Binding-site contacts:
Ligand atom CBE contacts residue ARG149 of chain 1.A at 3.4 Å.
Ligand atom OAI contacts residue SER162 of chain 1.A at 3.3 Å.
Ligand atom CAL contacts residue ASP163 of chain 1.A at 3.4 Å.
Ligand atom NAH contacts residue MET73 of chain 1.A at 3.4 Å (h-bond).
Ligand atom CAB contacts residue THR98 of chain 1.A at 3.4 Å.
Ligand atom FBL contacts residue VAL161 of chain 1.A at 3.7 Å.
Ligand atom FBL contacts residue ILE81 of chain 1.A at 3.5 Å.
Ligand atom CBA contacts residue MET101 of chain 1.A at 3.5 Å (hydrophobic).
Ligand atom CBG contacts residue ASP163 of chain 1.A at 3.4 Å.
Ligand atom FBJ contacts residue TYR141 of chain 1.A at 3.6 Å.
Ligand atom CAG contacts residue ASP163 of chain 1.A at 3.3 Å.
Ligand atom CAN contacts residue TYR141 of chain 1.A at 3.3 Å (hydrophobic).
Ligand atom NAH contacts residue GLU69 of chain 1.A at 2.9 Å (salt-bridge).
Ligand atom CAA contacts residue ILE96 of chain 1.A at 3.7 Å (hydrophobic).
Ligand atom CBG contacts residue ASN150 of chain 1.A at 3.4 Å.
Ligand atom CAG contacts residue MET73 of chain 1.A at 3.5 Å (hydrophobic).
Ligand atom NAZ contacts residue TYR100 of chain 1.A at 3.3 Å.
Ligand atom NAH contacts residue ASP163 of chain 1.A at 3.4 Å (salt-bridge).
Ligand atom CAK contacts residue ASP163 of chain 1.A at 3.5 Å.
Ligand atom CAM contacts residue TYR141 of chain 1.A at 3.3 Å (hydrophobic).
Ligand atom CAT contacts residue LEU152 of chain 1.A at 3.6 Å (hydrophobic).
Ligand atom NAQ contacts residue THR98 of chain 1.A at 3.0 Å (h-bond).
Ligand atom CAC contacts residue THR98 of chain 1.A at 3.5 Å.
Ligand atom CAN contacts residue ASP163 of chain 1.A at 3.6 Å.
Ligand atom FBJ contacts residue LEU136 of chain 1.A at 3.6 Å.
Ligand atom FBK contacts residue ASP163 of chain 1.A at 3.5 Å.
Ligand atom OAI contacts residue ILE82 of chain 1.A at 3.4 Å.
Ligand atom OAI contacts residue ASP163 of chain 1.A at 3.1 Å (salt-bridge).
Ligand atom CAO contacts residue GLU69 of chain 1.A at 3.4 Å.
Ligand atom CBE contacts residue ASN150 of chain 1.A at 3.4 Å.
Ligand atom CBG contacts residue SER162 of chain 1.A at 3.3 Å.
Ligand atom NAS contacts residue ALA50 of chain 1.A at 3.4 Å.
Ligand atom FBK contacts residue SER162 of chain 1.A at 3.4 Å.
Ligand atom CAE contacts residue MET73 of chain 1.A at 3.5 Å (hydrophobic).
Ligand atom CAM contacts residue ASP163 of chain 1.A at 3.5 Å.
Ligand atom NBF contacts residue ASN150 of chain 1.A at 2.7 Å (h-bond).
Ligand atom CAF contacts residue MET73 of chain 1.A at 3.5 Å (hydrophobic).
Ligand atom NAZ contacts residue MET101 of chain 1.A at 3.2 Å (h-bond).
Ligand atom CAF contacts residue GLU69 of chain 1.A at 3.2 Å.
Ligand atom CAJ contacts residue GLU69 of chain 1.A at 3.6 Å.

This protein binds this small molecule.
Small molecule (SMILES): Cc1ccc(C(=O)Nc2cccc(C(F)(F)F)c2)cc1Nc1nc(N2CCNCC2)nc(-n2ccnc2)n1

Sequence of chain 1.A:
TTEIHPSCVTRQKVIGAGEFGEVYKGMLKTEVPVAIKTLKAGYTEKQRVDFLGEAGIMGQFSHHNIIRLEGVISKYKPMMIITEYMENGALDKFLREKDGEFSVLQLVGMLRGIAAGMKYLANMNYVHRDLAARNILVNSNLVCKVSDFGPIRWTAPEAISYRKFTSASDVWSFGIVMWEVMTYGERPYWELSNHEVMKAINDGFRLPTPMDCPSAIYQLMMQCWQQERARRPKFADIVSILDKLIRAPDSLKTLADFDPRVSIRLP